Binding-site contacts:
Ligand atom O3 contacts residue THR160 of chain 1.A at 2.9 Å (h-bond).
Ligand atom C5 contacts residue THR160 of chain 1.A at 3.6 Å.
Ligand atom C1 contacts residue LYS103 of chain 1.A at 3.7 Å.
Ligand atom C5 contacts residue ARG247 of chain 1.A at 3.5 Å.
Ligand atom O3 contacts residue ARG162 of chain 1.A at 3.0 Å (salt-bridge).
Ligand atom O4 contacts residue ARG247 of chain 1.A at 2.9 Å (salt-bridge).
Ligand atom C5 contacts residue PHE262 of chain 1.A at 3.6 Å (hydrophobic).
Ligand atom C4 contacts residue HIS187 of chain 1.A at 3.9 Å.
Ligand atom O5 contacts residue NAD1 of chain 1.E at 3.1 Å.
Ligand atom C3 contacts residue ARG162 of chain 1.A at 3.5 Å.
Ligand atom C2 contacts residue LYS103 of chain 1.A at 3.7 Å.
Ligand atom C4 contacts residue TYR158 of chain 1.A at 4.0 Å (hydrophobic).
Ligand atom C5 contacts residue TYR158 of chain 1.A at 3.6 Å (hydrophobic).
Ligand atom O2 contacts residue ASN183 of chain 1.A at 3.9 Å.
Ligand atom C3 contacts residue PHE262 of chain 1.A at 3.9 Å (hydrophobic).
Ligand atom C4 contacts residue ARG162 of chain 1.A at 3.4 Å.
Ligand atom O4 contacts residue PHE262 of chain 1.A at 3.4 Å.
Ligand atom O3 contacts residue ARG247 of chain 1.A at 3.0 Å (salt-bridge).
Ligand atom C1 contacts residue ARG162 of chain 1.A at 3.7 Å.
Ligand atom C2 contacts residue ARG162 of chain 1.A at 4.1 Å.
Ligand atom O4 contacts residue TYR158 of chain 1.A at 2.6 Å (h-bond).
Ligand atom O1 contacts residue ARG162 of chain 1.A at 2.8 Å (salt-bridge).
Ligand atom C2 contacts residue HIS187 of chain 1.A at 3.7 Å.
Ligand atom C3 contacts residue NAD1 of chain 1.E at 3.6 Å.
Ligand atom C5 contacts residue ARG162 of chain 1.A at 3.5 Å.
Ligand atom O2 contacts residue ILE184 of chain 1.A at 4.1 Å.
Ligand atom O2 contacts residue NAD1 of chain 1.E at 3.4 Å.
Ligand atom C1 contacts residue ILE184 of chain 1.A at 3.8 Å (hydrophobic).
Ligand atom O3 contacts residue PHE262 of chain 1.A at 4.0 Å.
Ligand atom O1 contacts residue ILE184 of chain 1.A at 3.7 Å.
Ligand atom O5 contacts residue LYS103 of chain 1.A at 2.8 Å (salt-bridge).
Ligand atom C1 contacts residue NAD1 of chain 1.E at 3.4 Å.
Ligand atom C2 contacts residue NAD1 of chain 1.E at 3.2 Å.
Ligand atom C4 contacts residue ILE184 of chain 1.A at 4.3 Å (hydrophobic).
Ligand atom O2 contacts residue LYS103 of chain 1.A at 2.9 Å (salt-bridge).
Ligand atom O5 contacts residue HIS187 of chain 1.A at 2.8 Å (h-bond).
Ligand atom O4 contacts residue THR160 of chain 1.A at 3.8 Å.
Ligand atom C4 contacts residue PHE262 of chain 1.A at 4.1 Å (hydrophobic).
Ligand atom C3 contacts residue HIS187 of chain 1.A at 3.9 Å.
Ligand atom O1 contacts residue NAD1 of chain 1.E at 3.7 Å.

A protein and the small-molecule ligand that binds it are described below.
Small molecule (SMILES): O=C(O)CCC(=O)C(=O)O

Sequence of chain 1.A:
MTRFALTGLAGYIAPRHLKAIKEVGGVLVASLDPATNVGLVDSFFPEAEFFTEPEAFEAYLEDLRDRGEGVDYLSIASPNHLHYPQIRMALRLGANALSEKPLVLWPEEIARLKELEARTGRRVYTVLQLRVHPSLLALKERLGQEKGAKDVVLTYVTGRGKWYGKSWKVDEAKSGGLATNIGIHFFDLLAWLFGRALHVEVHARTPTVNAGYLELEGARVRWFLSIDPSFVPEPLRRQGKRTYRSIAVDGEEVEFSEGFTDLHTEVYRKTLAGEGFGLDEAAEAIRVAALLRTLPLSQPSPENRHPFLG